Binding-site contacts:
Ligand atom O7 contacts residue HIS335 of chain 1.B at 3.8 Å.
Ligand atom C3 contacts residue ASN339 of chain 1.B at 3.8 Å.
Ligand atom C7 contacts residue ASN339 of chain 1.B at 3.2 Å.
Ligand atom C1 contacts residue ASN339 of chain 1.B at 1.4 Å.
Ligand atom C4 contacts residue ASN339 of chain 1.B at 4.3 Å.
Ligand atom N2 contacts residue ASN339 of chain 1.B at 2.9 Å (h-bond).
Ligand atom C2 contacts residue ASN339 of chain 1.B at 2.5 Å.
Ligand atom C7 contacts residue HIS335 of chain 1.B at 4.5 Å.
Ligand atom C1 contacts residue PHE367 of chain 1.B at 4.4 Å (hydrophobic).
Ligand atom C5 contacts residue ASN339 of chain 1.B at 3.7 Å.
Ligand atom C8 contacts residue ASN339 of chain 1.B at 4.4 Å.
Ligand atom O5 contacts residue ASN339 of chain 1.B at 2.5 Å (h-bond).
Ligand atom C8 contacts residue HIS335 of chain 1.B at 3.6 Å.
Ligand atom O7 contacts residue ASN339 of chain 1.B at 3.3 Å (h-bond).

The protein below binds the small molecule below.
Small molecule (SMILES): CC(=O)N[C@@H]1[C@@H](O)[C@H](O)[C@@H](CO)O[C@H]1O

Sequence of chain 1.B:
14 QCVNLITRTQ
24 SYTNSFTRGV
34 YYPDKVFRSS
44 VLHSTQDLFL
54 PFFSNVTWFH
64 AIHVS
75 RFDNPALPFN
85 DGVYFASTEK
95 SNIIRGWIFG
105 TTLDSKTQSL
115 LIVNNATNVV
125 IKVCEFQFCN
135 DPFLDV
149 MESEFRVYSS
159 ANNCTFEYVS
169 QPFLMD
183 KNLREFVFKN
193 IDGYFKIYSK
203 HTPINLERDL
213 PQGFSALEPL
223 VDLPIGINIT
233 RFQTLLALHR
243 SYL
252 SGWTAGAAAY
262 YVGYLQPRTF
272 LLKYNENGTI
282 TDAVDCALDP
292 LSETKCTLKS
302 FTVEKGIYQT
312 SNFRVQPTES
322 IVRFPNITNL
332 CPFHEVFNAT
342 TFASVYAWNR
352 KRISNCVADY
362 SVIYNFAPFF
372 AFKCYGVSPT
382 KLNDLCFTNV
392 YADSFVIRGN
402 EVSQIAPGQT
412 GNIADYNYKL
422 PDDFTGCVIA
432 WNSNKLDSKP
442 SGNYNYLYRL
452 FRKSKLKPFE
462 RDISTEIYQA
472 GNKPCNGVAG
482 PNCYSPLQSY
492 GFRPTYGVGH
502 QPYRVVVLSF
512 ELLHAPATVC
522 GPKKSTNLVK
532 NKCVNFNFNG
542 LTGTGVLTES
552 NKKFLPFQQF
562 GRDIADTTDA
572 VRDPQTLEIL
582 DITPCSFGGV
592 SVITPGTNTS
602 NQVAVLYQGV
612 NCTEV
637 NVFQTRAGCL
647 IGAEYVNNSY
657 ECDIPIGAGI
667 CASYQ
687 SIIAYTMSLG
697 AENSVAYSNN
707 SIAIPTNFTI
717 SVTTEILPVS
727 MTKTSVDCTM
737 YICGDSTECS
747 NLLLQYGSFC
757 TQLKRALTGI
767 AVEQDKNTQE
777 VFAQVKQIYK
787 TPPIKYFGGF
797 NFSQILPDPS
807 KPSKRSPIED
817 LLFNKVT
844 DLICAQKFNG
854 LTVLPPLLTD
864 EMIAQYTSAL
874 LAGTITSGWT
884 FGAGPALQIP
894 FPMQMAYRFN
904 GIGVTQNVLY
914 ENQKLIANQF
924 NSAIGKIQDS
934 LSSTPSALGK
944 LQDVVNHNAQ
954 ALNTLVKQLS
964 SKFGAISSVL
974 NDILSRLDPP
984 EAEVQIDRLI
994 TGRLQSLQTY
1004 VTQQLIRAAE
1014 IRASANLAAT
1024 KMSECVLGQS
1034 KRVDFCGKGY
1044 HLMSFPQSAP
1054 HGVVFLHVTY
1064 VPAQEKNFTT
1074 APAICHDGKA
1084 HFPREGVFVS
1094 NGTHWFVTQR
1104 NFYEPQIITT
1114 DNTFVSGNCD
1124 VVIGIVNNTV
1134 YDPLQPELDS